Sequence of chain 2.B:
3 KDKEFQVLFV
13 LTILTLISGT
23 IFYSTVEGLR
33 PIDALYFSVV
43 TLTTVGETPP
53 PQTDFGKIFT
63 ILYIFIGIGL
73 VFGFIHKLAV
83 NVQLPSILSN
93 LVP

Binding-site contacts:
Ligand atom C contacts residue GLN85 of chain 3.B at 4.4 Å.
Ligand atom CA contacts residue GLN85 of chain 3.B at 3.9 Å.
Ligand atom O contacts residue ILE68 of chain 2.B at 4.5 Å.
Ligand atom O contacts residue GLN85 of chain 3.B at 4.4 Å.
Ligand atom C contacts residue SER88 of chain 3.B at 4.3 Å.
Ligand atom OXT contacts residue SER88 of chain 3.B at 3.8 Å.
Ligand atom CA contacts residue SER88 of chain 3.B at 3.9 Å.

Sequence of chain 3.B:
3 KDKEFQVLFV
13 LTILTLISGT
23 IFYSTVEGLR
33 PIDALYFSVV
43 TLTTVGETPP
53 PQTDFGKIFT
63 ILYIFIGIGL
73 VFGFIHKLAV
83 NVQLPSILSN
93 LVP

A small-molecule ligand and the protein it binds are described below.
Small molecule (SMILES): NCC(=O)O